The small molecule below binds the protein below.
Small molecule (SMILES): CC(=O)N[C@H]1[C@H](O[C@H]2[C@H](O)[C@@H](NC(C)=O)CO[C@@H]2CO)O[C@H](CO)[C@@H](O[C@@H]2O[C@H](CO)[C@@H](O)[C@H](O)[C@@H]2O)[C@@H]1O

Sequence of chain 1.B:
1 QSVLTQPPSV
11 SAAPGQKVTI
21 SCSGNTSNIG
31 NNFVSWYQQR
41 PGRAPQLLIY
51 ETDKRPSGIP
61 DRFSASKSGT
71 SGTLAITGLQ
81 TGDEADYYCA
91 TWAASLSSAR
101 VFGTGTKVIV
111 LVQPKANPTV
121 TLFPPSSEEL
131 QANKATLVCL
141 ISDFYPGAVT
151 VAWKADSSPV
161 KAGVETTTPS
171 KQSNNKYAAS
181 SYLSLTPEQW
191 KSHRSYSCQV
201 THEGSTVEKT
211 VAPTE

Binding-site contacts:
Ligand atom O5 contacts residue ASN25 of chain 1.B at 2.3 Å (h-bond).
Ligand atom C8 contacts residue ASN25 of chain 1.B at 3.1 Å.
Ligand atom C7 contacts residue ASN25 of chain 1.B at 3.5 Å.
Ligand atom C1 contacts residue ASN25 of chain 1.B at 1.4 Å.
Ligand atom C4 contacts residue ASN25 of chain 1.B at 4.2 Å.
Ligand atom C3 contacts residue ASN25 of chain 1.B at 3.8 Å.
Ligand atom O7 contacts residue ASN25 of chain 1.B at 4.1 Å.
Ligand atom N2 contacts residue ASN25 of chain 1.B at 2.9 Å (h-bond).
Ligand atom C5 contacts residue ASN25 of chain 1.B at 3.6 Å.
Ligand atom C2 contacts residue ASN25 of chain 1.B at 2.4 Å.